Sequence of chain 1.B:
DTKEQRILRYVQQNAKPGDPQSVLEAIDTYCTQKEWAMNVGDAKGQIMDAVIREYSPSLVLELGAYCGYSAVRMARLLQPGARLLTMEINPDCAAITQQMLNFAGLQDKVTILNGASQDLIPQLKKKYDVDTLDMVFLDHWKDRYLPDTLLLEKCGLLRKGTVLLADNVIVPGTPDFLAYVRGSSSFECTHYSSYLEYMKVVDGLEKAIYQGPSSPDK

Binding-site contacts:
Ligand atom C01 contacts residue GLY65 of chain 1.B at 3.9 Å.
Ligand atom C19 contacts residue TRP142 of chain 1.B at 3.6 Å (hydrophobic).
Ligand atom C11 contacts residue ILE90 of chain 1.B at 3.7 Å (hydrophobic).
Ligand atom C14 contacts residue GLU89 of chain 1.B at 3.7 Å.
Ligand atom C10 contacts residue MET88 of chain 1.B at 3.8 Å (hydrophobic).
Ligand atom C11 contacts residue HIS141 of chain 1.B at 3.6 Å.
Ligand atom C21 contacts residue MET39 of chain 1.B at 3.8 Å (hydrophobic).
Ligand atom C09 contacts residue TRP142 of chain 1.B at 3.8 Å (hydrophobic).
Ligand atom C20 contacts residue TRP142 of chain 1.B at 3.5 Å (hydrophobic).
Ligand atom C17 contacts residue HIS141 of chain 1.B at 3.8 Å.
Ligand atom N12 contacts residue GLY65 of chain 1.B at 3.6 Å.
Ligand atom C10 contacts residue GLY116 of chain 1.B at 3.6 Å.
Ligand atom N12 contacts residue ILE90 of chain 1.B at 3.0 Å (h-bond).
Ligand atom C06 contacts residue SER118 of chain 1.B at 3.9 Å.
Ligand atom C18 contacts residue HIS141 of chain 1.B at 3.8 Å.
Ligand atom C03 contacts residue GLU89 of chain 1.B at 3.5 Å.
Ligand atom C09 contacts residue SER118 of chain 1.B at 3.5 Å.
Ligand atom C14 contacts residue GLY65 of chain 1.B at 3.9 Å.
Ligand atom C09 contacts residue ARG145 of chain 1.B at 3.5 Å.
Ligand atom C21 contacts residue TRP142 of chain 1.B at 3.7 Å (hydrophobic).
Ligand atom C09 contacts residue GLN119 of chain 1.B at 3.4 Å.
Ligand atom N13 contacts residue GLY65 of chain 1.B at 3.5 Å.
Ligand atom C03 contacts residue TYR67 of chain 1.B at 3.5 Å (hydrophobic).
Ligand atom C16 contacts residue MET39 of chain 1.B at 3.9 Å (hydrophobic).
Ligand atom C15 contacts residue TRP142 of chain 1.B at 3.8 Å (hydrophobic).
Ligand atom C05 contacts residue ILE90 of chain 1.B at 3.7 Å (hydrophobic).
Ligand atom C01 contacts residue ASN40 of chain 1.B at 3.4 Å.
Ligand atom C08 contacts residue SER118 of chain 1.B at 3.6 Å.
Ligand atom C15 contacts residue HIS141 of chain 1.B at 3.5 Å.
Ligand atom N07 contacts residue SER118 of chain 1.B at 2.9 Å (h-bond).
Ligand atom N13 contacts residue GLU89 of chain 1.B at 2.7 Å (salt-bridge).
Ligand atom N13 contacts residue ILE90 of chain 1.B at 3.8 Å.
Ligand atom C10 contacts residue ILE90 of chain 1.B at 3.9 Å (hydrophobic).
Ligand atom C05 contacts residue HIS141 of chain 1.B at 3.6 Å.
Ligand atom S04 contacts residue TRP142 of chain 1.B at 3.3 Å.
Ligand atom C01 contacts residue TYR67 of chain 1.B at 3.5 Å (hydrophobic).
Ligand atom N07 contacts residue ALA117 of chain 1.B at 3.7 Å.
Ligand atom C18 contacts residue TRP142 of chain 1.B at 3.8 Å (hydrophobic).
Ligand atom N12 contacts residue GLU89 of chain 1.B at 3.4 Å (salt-bridge).
Ligand atom C03 contacts residue MET39 of chain 1.B at 3.7 Å (hydrophobic).

A small-molecule ligand and the protein it binds are described below.
Small molecule (SMILES): COc1ccc(C2(c3cc(-c4sc(C)nc4C)[nH]n3)CC2)cc1